Binding-site contacts:
Ligand atom NG2 contacts residue ASP199 of chain 1.B at 2.9 Å (salt-bridge).
Ligand atom O contacts residue GLU25 of chain 1.B at 3.0 Å.
Ligand atom CG2 contacts residue ILE78 of chain 1.B at 3.2 Å (hydrophobic).
Ligand atom O contacts residue THR69 of chain 1.B at 3.5 Å.
Ligand atom OD2 contacts residue ARG68 of chain 1.B at 2.6 Å (salt-bridge).
Ligand atom OH contacts residue LEU26 of chain 1.B at 3.1 Å.
Ligand atom C contacts residue MET80 of chain 1.B at 3.1 Å (hydrophobic).
Ligand atom OH contacts residue ARG68 of chain 1.B at 3.5 Å.
Ligand atom CF contacts residue ALA200 of chain 1.B at 3.2 Å (hydrophobic).
Ligand atom CE2 contacts residue ARG68 of chain 1.B at 3.2 Å.
Ligand atom O1 contacts residue GLU202 of chain 1.B at 3.3 Å (salt-bridge).
Ligand atom NG1 contacts residue ASP199 of chain 1.B at 2.9 Å (salt-bridge).
Ligand atom C8 contacts residue ILE179 of chain 1.B at 3.1 Å (hydrophobic).
Ligand atom C22 contacts residue HIS43 of chain 1.B at 3.5 Å.
Ligand atom CB1 contacts residue SER205 of chain 1.B at 3.0 Å.
Ligand atom CG contacts residue LYS107 of chain 1.B at 3.3 Å.
Ligand atom NG1 contacts residue GLY230 of chain 1.B at 2.6 Å (h-bond).
Ligand atom O contacts residue TRP227 of chain 1.B at 3.3 Å.
Ligand atom O contacts residue GLY228 of chain 1.B at 3.0 Å (h-bond).
Ligand atom OD1 contacts residue PRO23 of chain 1.B at 3.1 Å.
Ligand atom O contacts residue LEU26 of chain 1.B at 3.3 Å (h-bond).
Ligand atom N contacts residue THR69 of chain 1.B at 3.0 Å (h-bond).
Ligand atom C62 contacts residue LEU96 of chain 1.B at 3.5 Å (hydrophobic).
Ligand atom N contacts residue GLY228 of chain 1.B at 2.7 Å (h-bond).
Ligand atom NG1 contacts residue ALA200 of chain 1.B at 3.2 Å (h-bond).
Ligand atom OD1 contacts residue GLN24 of chain 1.B at 2.6 Å (h-bond).
Ligand atom OD1 contacts residue GLU25 of chain 1.B at 3.4 Å.
Ligand atom CA contacts residue GLY228 of chain 1.B at 3.5 Å.
Ligand atom CB contacts residue TYR71 of chain 1.B at 3.5 Å (hydrophobic).
Ligand atom NG2 contacts residue ALA200 of chain 1.B at 3.5 Å (h-bond).
Ligand atom CD contacts residue GLU202 of chain 1.B at 3.4 Å.
Ligand atom CD contacts residue LYS107 of chain 1.B at 3.4 Å.
Ligand atom O contacts residue MET80 of chain 1.B at 2.9 Å.
Ligand atom CB contacts residue GLU25 of chain 1.B at 3.4 Å.
Ligand atom N contacts residue GLU202 of chain 1.B at 3.1 Å (salt-bridge).
Ligand atom OE1 contacts residue ARG70 of chain 1.B at 2.9 Å.
Ligand atom OE1 contacts residue LYS107 of chain 1.B at 2.7 Å (salt-bridge).
Ligand atom C6 contacts residue GLU94 of chain 1.B at 3.5 Å.
Ligand atom N2 contacts residue HIS43 of chain 1.B at 3.5 Å.
Ligand atom CD2 contacts residue ARG68 of chain 1.B at 3.4 Å.

This small molecule binds to this protein.
Small molecule (SMILES): CC[C@H](C)[C@H](NC(=O)[C@@H]1CCCN1C(=O)[C@H](CCC(=O)O)NC(=O)[C@H](Cc1ccc(O)cc1)NC(=O)[C@H](CC(=O)O)NC(=O)/C=N/C(=O)[C@H](CC(N)=O)NC(=O)CNC(=O)CNC(=O)CNC(=O)CNC(=O)CCCNC(=O)CC[C@H](NS(=O)(=O)c1ccc2ccccc2c1)C(=O)N[C@H](Cc1ccc(C(=N)N)cc1)C(=O)N1CCCCC1)C(=O)N1CCC[C@H]1C(=O)N[C@@H](CCC(=O)O)C(=O)N[C@@H](CCC(=O)O)C(=O)N[C@@H](C)C(=O)N[C@@H](CC1CCCCC1)C(=O)N[C@@H](C=O)CCC(=O)O

Sequence of chain 1.B:
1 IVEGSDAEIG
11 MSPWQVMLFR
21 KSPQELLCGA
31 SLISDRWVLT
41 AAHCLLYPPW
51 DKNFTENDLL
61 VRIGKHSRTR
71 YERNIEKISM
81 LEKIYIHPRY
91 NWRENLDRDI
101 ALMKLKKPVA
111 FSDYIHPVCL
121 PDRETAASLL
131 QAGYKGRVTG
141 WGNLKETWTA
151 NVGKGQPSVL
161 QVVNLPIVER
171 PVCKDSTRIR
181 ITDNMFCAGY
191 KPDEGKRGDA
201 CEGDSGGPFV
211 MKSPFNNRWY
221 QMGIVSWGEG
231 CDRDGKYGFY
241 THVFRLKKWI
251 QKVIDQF